Sequence of chain 1.A:
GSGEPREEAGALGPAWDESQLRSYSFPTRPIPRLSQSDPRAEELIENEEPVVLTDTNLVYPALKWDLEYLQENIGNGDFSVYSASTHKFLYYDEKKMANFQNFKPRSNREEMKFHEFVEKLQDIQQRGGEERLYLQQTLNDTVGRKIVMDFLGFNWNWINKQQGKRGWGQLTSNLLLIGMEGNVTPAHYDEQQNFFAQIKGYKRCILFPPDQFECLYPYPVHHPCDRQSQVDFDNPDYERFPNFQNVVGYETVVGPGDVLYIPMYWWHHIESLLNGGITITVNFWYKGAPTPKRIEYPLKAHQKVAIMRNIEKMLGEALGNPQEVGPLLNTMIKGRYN

Binding-site contacts:
Ligand atom O contacts residue ASN321 of chain 2.A at 2.3 Å (h-bond).
Ligand atom O contacts residue GLN203 of chain 2.A at 2.8 Å (h-bond).
Ligand atom CB contacts residue ALA329 of chain 1.A at 3.6 Å (hydrophobic).
Ligand atom N contacts residue ASP201 of chain 2.A at 3.1 Å (salt-bridge).
Ligand atom N contacts residue GLU202 of chain 2.A at 3.0 Å (salt-bridge).
Ligand atom CB contacts residue TYR276 of chain 2.A at 3.0 Å (hydrophobic).
Ligand atom O contacts residue ALA317 of chain 2.A at 3.3 Å (h-bond).
Ligand atom CG contacts residue TYR102 of chain 2.A at 3.6 Å (hydrophobic).
Ligand atom O contacts residue TYR102 of chain 2.A at 3.6 Å (h-bond).
Ligand atom O contacts residue ASN321 of chain 2.A at 2.7 Å (h-bond).
Ligand atom OE1 contacts residue GLU105 of chain 2.A at 2.9 Å (salt-bridge).
Ligand atom O contacts residue ARG238 of chain 2.A at 3.0 Å (salt-bridge).
Ligand atom OG contacts residue ZN1 of chain 2.C at 2.9 Å.
Ligand atom OG contacts residue HIS199 of chain 2.A at 3.4 Å (h-bond).
Ligand atom CA contacts residue ASN321 of chain 2.A at 3.6 Å.
Ligand atom CD2 contacts residue GLN314 of chain 2.A at 3.6 Å.
Ligand atom CB contacts residue ARG238 of chain 2.A at 3.6 Å.
Ligand atom C contacts residue ARG238 of chain 2.A at 3.5 Å.
Ligand atom CD2 contacts residue ALA329 of chain 1.A at 3.1 Å (hydrophobic).
Ligand atom CG1 contacts residue ALA329 of chain 1.A at 3.2 Å (hydrophobic).
Ligand atom CB contacts residue TYR93 of chain 2.A at 3.5 Å (hydrophobic).
Ligand atom OG contacts residue ASP201 of chain 2.A at 2.7 Å (salt-bridge).
Ligand atom O contacts residue ILE318 of chain 2.A at 3.6 Å.
Ligand atom N contacts residue GLU202 of chain 2.A at 3.4 Å (salt-bridge).
Ligand atom N contacts residue GLU202 of chain 2.A at 3.6 Å.
Ligand atom CG1 contacts residue GLU328 of chain 1.A at 3.5 Å.
Ligand atom CG1 contacts residue TRP296 of chain 2.A at 3.7 Å (hydrophobic).
Ligand atom N contacts residue TYR102 of chain 2.A at 3.5 Å (h-bond).
Ligand atom CA contacts residue TYR102 of chain 2.A at 3.6 Å (hydrophobic).
Ligand atom O contacts residue GLU202 of chain 2.A at 3.0 Å (salt-bridge).
Ligand atom CB contacts residue LYS298 of chain 2.A at 3.7 Å.
Ligand atom C contacts residue GLU202 of chain 2.A at 3.4 Å.
Ligand atom C contacts residue ASN321 of chain 2.A at 3.1 Å.
Ligand atom CA contacts residue GLU202 of chain 2.A at 3.5 Å.
Ligand atom O contacts residue GLU202 of chain 2.A at 3.3 Å.
Ligand atom C contacts residue TYR102 of chain 2.A at 3.5 Å (hydrophobic).
Ligand atom CD2 contacts residue THR302 of chain 2.A at 3.5 Å.
Ligand atom OE1 contacts residue ASP104 of chain 2.A at 3.4 Å (salt-bridge).
Ligand atom CG1 contacts residue GLN203 of chain 2.A at 3.2 Å.
Ligand atom CB contacts residue GLU202 of chain 2.A at 3.7 Å.

Sequence of chain 2.A:
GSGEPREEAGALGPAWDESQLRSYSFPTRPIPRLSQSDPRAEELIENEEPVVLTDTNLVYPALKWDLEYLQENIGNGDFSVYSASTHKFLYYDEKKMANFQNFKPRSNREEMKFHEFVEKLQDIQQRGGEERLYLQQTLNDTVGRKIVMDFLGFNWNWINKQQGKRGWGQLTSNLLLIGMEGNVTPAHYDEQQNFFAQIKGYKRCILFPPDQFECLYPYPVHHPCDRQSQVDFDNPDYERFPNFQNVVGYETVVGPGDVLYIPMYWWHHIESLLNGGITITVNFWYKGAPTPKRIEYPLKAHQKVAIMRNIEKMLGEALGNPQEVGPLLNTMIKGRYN

The protein below binds the small molecule below.
Small molecule (SMILES): CC(C)C[C@H](NC(=O)[C@H](C)NC(=O)[C@@H](NC(=O)[C@H](C)N)C(C)C)C(=O)N[C@@H](CC(C)C)C(=O)N[C@@H](CC(C)C)C(=O)N[C@@H](C)C(=O)N[C@@H](Cc1cnc[nH]1)C(=O)NCC(=O)N[C@@H](C)C(=O)N[C@@H](CC(=O)O)C(=O)N[C@H](C(=O)N[C@@H](CO)C(=O)N[C@@H](C)C(=O)N[C@H](C=O)CCC(N)=O)C(C)C